Sequence of chain 1.A:
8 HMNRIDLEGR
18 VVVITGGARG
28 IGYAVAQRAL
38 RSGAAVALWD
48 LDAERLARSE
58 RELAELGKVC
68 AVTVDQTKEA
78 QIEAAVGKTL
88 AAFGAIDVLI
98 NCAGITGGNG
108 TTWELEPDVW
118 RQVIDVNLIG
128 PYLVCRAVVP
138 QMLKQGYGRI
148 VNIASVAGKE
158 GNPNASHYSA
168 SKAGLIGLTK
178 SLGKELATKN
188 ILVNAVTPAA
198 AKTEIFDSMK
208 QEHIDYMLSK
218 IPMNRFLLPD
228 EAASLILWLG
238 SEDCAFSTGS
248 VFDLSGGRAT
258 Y

The protein below binds the small molecule below.
Small molecule (SMILES): NC(=O)C(=O)O

Sequence of chain 1.B:
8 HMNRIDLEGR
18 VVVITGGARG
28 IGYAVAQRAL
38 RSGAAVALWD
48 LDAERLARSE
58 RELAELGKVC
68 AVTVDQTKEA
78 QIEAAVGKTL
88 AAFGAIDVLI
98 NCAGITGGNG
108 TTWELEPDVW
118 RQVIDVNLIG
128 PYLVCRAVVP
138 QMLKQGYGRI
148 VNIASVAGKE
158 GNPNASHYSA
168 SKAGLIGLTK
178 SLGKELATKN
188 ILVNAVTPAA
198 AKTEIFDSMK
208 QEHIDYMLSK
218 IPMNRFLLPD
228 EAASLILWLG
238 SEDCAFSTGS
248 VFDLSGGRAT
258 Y

Binding-site contacts:
Ligand atom N1 contacts residue ILE121 of chain 1.B at 3.5 Å.
Ligand atom N1 contacts residue ARG118 of chain 1.B at 3.6 Å.
Ligand atom O1 contacts residue ILE126 of chain 1.A at 4.0 Å.
Ligand atom C2 contacts residue ARG118 of chain 1.A at 4.2 Å.
Ligand atom C1 contacts residue ILE126 of chain 1.A at 4.1 Å (hydrophobic).
Ligand atom O3 contacts residue ILE126 of chain 1.B at 3.6 Å.
Ligand atom O1 contacts residue ASP122 of chain 1.A at 4.5 Å.
Ligand atom O1 contacts residue ARG118 of chain 1.B at 3.8 Å.
Ligand atom O2 contacts residue ASP122 of chain 1.A at 3.6 Å.
Ligand atom N1 contacts residue ILE126 of chain 1.A at 4.0 Å.
Ligand atom O3 contacts residue ARG118 of chain 1.A at 3.9 Å.
Ligand atom O2 contacts residue ILE121 of chain 1.A at 4.4 Å.
Ligand atom N1 contacts residue ASP122 of chain 1.B at 4.1 Å.
Ligand atom O2 contacts residue ARG118 of chain 1.A at 3.1 Å (salt-bridge).